A small-molecule ligand and the protein it binds are described below.
Small molecule (SMILES): Cc1cc(CCCCCOc2ccc(C3=NCCO3)cc2)on1

Binding-site contacts:
Ligand atom N2 contacts residue ASN219 of chain 1.A at 3.8 Å.
Ligand atom C2A contacts residue PHE186 of chain 1.A at 3.3 Å (hydrophobic).
Ligand atom C4C contacts residue VAL191 of chain 1.A at 3.0 Å (hydrophobic).
Ligand atom C6B contacts residue TYR128 of chain 1.A at 3.3 Å (hydrophobic).
Ligand atom C31 contacts residue ASN219 of chain 1.A at 3.3 Å.
Ligand atom C2C contacts residue TYR197 of chain 1.A at 3.7 Å (hydrophobic).
Ligand atom C1C contacts residue TYR128 of chain 1.A at 3.7 Å (hydrophobic).
Ligand atom C4B contacts residue TYR152 of chain 1.A at 3.8 Å (hydrophobic).
Ligand atom C5 contacts residue LEU106 of chain 1.A at 3.8 Å (hydrophobic).
Ligand atom C1B contacts residue ILE104 of chain 1.A at 4.0 Å (hydrophobic).
Ligand atom C3C contacts residue TYR128 of chain 1.A at 3.4 Å (hydrophobic).
Ligand atom C1B contacts residue VAL188 of chain 1.A at 3.8 Å (hydrophobic).
Ligand atom C5A contacts residue VAL176 of chain 1.A at 3.6 Å (hydrophobic).
Ligand atom C4C contacts residue VAL188 of chain 1.A at 3.7 Å (hydrophobic).
Ligand atom C4 contacts residue TYR197 of chain 1.A at 3.8 Å (hydrophobic).
Ligand atom N3A contacts residue ALA24 of chain 1.C at 3.8 Å.
Ligand atom C5C contacts residue VAL191 of chain 1.A at 3.8 Å (hydrophobic).
Ligand atom N3A contacts residue PRO174 of chain 1.A at 3.7 Å.
Ligand atom O1 contacts residue MET221 of chain 1.A at 3.9 Å.
Ligand atom C5B contacts residue MET224 of chain 1.A at 3.8 Å (hydrophobic).
Ligand atom C4 contacts residue LEU106 of chain 1.A at 3.9 Å (hydrophobic).
Ligand atom C2B contacts residue VAL188 of chain 1.A at 3.5 Å (hydrophobic).
Ligand atom C4B contacts residue PHE186 of chain 1.A at 3.6 Å (hydrophobic).
Ligand atom C2A contacts residue TYR152 of chain 1.A at 3.6 Å (hydrophobic).
Ligand atom N2 contacts residue LEU106 of chain 1.A at 3.8 Å.
Ligand atom C3B contacts residue VAL188 of chain 1.A at 3.8 Å (hydrophobic).
Ligand atom O1A contacts residue PHE186 of chain 1.A at 3.0 Å.
Ligand atom C1C contacts residue LEU106 of chain 1.A at 3.8 Å (hydrophobic).
Ligand atom N3A contacts residue PHE186 of chain 1.A at 4.0 Å.
Ligand atom C5B contacts residue PHE186 of chain 1.A at 3.9 Å (hydrophobic).
Ligand atom C3B contacts residue TYR152 of chain 1.A at 3.7 Å (hydrophobic).
Ligand atom O1B contacts residue ILE104 of chain 1.A at 3.9 Å.
Ligand atom N3A contacts residue TYR152 of chain 1.A at 3.5 Å.
Ligand atom C4A contacts residue PRO174 of chain 1.A at 3.1 Å (hydrophobic).
Ligand atom C5A contacts residue PHE186 of chain 1.A at 3.5 Å (hydrophobic).
Ligand atom O1B contacts residue TYR128 of chain 1.A at 3.4 Å (h-bond).
Ligand atom C6B contacts residue ILE104 of chain 1.A at 3.6 Å (hydrophobic).
Ligand atom C1B contacts residue TYR128 of chain 1.A at 3.6 Å (hydrophobic).
Ligand atom O1 contacts residue LEU106 of chain 1.A at 3.7 Å.
Ligand atom C3 contacts residue ASN219 of chain 1.A at 4.0 Å.

Sequence of chain 1.C:
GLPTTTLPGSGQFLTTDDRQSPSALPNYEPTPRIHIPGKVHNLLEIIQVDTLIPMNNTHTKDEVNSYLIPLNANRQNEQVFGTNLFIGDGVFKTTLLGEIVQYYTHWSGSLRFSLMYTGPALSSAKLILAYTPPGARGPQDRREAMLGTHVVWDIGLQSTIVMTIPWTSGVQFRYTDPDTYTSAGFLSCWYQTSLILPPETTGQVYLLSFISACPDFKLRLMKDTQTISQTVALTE

Sequence of chain 1.A:
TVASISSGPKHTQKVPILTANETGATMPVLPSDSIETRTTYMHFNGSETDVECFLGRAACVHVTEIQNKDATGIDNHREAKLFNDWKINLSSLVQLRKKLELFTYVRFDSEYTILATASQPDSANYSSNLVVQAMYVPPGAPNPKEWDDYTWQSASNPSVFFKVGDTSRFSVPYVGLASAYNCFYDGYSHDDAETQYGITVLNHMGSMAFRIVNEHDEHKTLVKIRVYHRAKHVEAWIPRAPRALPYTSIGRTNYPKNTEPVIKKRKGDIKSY